The protein below binds the small molecule below.
Small molecule (SMILES): CC(=O)N[C@@H]1[C@@H](O)[C@H](O)[C@@H](CO)O[C@H]1O

Sequence of chain 1.B:
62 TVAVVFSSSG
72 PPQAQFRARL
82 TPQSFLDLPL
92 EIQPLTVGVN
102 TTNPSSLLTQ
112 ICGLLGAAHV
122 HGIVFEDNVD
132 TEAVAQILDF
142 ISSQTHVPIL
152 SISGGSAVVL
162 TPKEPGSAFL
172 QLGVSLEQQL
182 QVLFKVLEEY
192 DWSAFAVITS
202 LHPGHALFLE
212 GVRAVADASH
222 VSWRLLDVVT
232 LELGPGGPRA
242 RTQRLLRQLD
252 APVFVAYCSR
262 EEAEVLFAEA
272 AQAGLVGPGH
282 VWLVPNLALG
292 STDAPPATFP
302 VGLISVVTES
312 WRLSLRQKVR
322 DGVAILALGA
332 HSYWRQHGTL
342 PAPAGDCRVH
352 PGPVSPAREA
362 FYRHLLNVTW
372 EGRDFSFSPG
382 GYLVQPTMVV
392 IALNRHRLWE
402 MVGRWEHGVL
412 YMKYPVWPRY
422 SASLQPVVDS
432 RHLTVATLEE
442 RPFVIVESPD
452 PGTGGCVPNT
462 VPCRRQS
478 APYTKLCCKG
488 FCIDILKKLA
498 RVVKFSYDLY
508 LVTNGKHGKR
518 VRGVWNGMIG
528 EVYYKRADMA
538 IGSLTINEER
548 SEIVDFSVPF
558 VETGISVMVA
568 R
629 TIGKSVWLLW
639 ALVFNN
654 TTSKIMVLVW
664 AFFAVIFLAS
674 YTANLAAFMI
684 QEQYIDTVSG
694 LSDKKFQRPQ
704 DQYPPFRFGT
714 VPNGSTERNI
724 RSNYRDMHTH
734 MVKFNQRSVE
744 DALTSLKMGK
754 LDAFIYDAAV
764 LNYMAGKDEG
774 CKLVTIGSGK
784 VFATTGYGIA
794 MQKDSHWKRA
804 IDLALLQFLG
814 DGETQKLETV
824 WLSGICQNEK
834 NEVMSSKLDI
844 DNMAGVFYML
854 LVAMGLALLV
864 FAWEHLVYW

Binding-site contacts:
Ligand atom C8 contacts residue GLN739 of chain 1.B at 4.5 Å.
Ligand atom C7 contacts residue ASN716 of chain 1.B at 3.4 Å.
Ligand atom O7 contacts residue ASN716 of chain 1.B at 3.7 Å.
Ligand atom C1 contacts residue ASN716 of chain 1.B at 1.4 Å.
Ligand atom O5 contacts residue ASN716 of chain 1.B at 2.4 Å (h-bond).
Ligand atom C5 contacts residue ASN716 of chain 1.B at 3.7 Å.
Ligand atom C4 contacts residue ASN716 of chain 1.B at 4.2 Å.
Ligand atom C3 contacts residue ASN716 of chain 1.B at 3.8 Å.
Ligand atom C2 contacts residue ASN716 of chain 1.B at 2.4 Å.
Ligand atom C8 contacts residue ASN716 of chain 1.B at 4.4 Å.
Ligand atom N2 contacts residue ASN716 of chain 1.B at 2.8 Å (h-bond).